Sequence of chain 1.B:
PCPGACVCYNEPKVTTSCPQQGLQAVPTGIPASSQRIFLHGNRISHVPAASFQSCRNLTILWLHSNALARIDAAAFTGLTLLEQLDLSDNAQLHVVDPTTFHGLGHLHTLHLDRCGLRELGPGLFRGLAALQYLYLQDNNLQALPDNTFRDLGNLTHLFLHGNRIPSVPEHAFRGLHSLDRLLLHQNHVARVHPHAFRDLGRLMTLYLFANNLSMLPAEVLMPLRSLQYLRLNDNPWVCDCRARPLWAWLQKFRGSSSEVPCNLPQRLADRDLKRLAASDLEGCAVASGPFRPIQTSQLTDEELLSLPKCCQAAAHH

Sequence of chain 1.E:
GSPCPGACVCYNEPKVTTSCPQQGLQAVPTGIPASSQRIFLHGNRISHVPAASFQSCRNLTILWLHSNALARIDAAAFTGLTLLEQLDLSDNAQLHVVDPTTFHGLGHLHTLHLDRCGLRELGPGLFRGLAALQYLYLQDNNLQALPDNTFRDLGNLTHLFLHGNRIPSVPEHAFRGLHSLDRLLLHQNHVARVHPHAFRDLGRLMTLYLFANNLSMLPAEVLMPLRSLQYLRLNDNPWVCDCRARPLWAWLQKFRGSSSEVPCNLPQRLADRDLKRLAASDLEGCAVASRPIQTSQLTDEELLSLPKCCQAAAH

This protein binds this small molecule.
Small molecule (SMILES): CC(=O)N[C@@H]1[C@@H](O)[C@H](O)[C@@H](CO)O[C@H]1O

Binding-site contacts:
Ligand atom C7 contacts residue ASN59 of chain 1.B at 3.5 Å.
Ligand atom O7 contacts residue ARG58 of chain 1.B at 4.1 Å.
Ligand atom N2 contacts residue SER35 of chain 1.B at 4.2 Å.
Ligand atom C1 contacts residue ASN59 of chain 1.B at 1.4 Å.
Ligand atom C8 contacts residue SER35 of chain 1.B at 4.3 Å.
Ligand atom C8 contacts residue SER56 of chain 1.B at 3.9 Å.
Ligand atom C2 contacts residue ASN59 of chain 1.B at 2.5 Å.
Ligand atom O7 contacts residue ASP99 of chain 1.E at 4.3 Å.
Ligand atom C7 contacts residue ALA34 of chain 1.B at 4.4 Å (hydrophobic).
Ligand atom O5 contacts residue ASN59 of chain 1.B at 2.4 Å (h-bond).
Ligand atom N2 contacts residue ASN59 of chain 1.B at 3.0 Å (h-bond).
Ligand atom C8 contacts residue ARG58 of chain 1.B at 4.4 Å.
Ligand atom O7 contacts residue ASN59 of chain 1.B at 3.7 Å.
Ligand atom C5 contacts residue ASN59 of chain 1.B at 3.7 Å.
Ligand atom C4 contacts residue ASN59 of chain 1.B at 4.2 Å.
Ligand atom C3 contacts residue ASN59 of chain 1.B at 3.8 Å.
Ligand atom C8 contacts residue ALA34 of chain 1.B at 3.4 Å (hydrophobic).